Sequence of chain 1.B:
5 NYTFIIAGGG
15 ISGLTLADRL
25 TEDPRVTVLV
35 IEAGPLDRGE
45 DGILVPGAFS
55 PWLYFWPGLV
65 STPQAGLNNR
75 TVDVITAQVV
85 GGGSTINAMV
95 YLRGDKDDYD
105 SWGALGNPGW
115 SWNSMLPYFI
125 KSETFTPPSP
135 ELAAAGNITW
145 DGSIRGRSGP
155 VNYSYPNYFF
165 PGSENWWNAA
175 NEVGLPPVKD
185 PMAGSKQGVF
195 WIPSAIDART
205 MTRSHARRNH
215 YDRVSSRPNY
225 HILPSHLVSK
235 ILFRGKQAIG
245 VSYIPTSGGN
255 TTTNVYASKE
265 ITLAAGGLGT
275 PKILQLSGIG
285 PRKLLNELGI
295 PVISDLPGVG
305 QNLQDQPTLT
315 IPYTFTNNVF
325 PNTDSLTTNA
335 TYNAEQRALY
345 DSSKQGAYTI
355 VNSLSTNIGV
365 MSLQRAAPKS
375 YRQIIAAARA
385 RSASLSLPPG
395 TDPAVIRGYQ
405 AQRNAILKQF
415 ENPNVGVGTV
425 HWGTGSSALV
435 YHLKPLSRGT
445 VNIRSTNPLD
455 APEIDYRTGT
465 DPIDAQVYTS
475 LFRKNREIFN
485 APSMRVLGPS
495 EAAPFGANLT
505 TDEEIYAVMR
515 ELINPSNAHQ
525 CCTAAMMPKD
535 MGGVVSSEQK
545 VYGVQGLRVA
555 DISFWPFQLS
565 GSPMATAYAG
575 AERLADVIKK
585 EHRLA

A protein and the small-molecule ligand that binds it are described below.
Small molecule (SMILES): Cn1cccc1CNCCc1c[nH]c2ccccc12

Binding-site contacts:
Ligand atom C contacts residue FDA1 of chain 1.O at 3.3 Å.
Ligand atom N2 contacts residue PRO55 of chain 1.B at 3.9 Å.
Ligand atom C12 contacts residue FDA1 of chain 1.O at 4.1 Å.
Ligand atom C contacts residue HIS523 of chain 1.B at 3.8 Å.
Ligand atom C2 contacts residue VAL94 of chain 1.B at 4.0 Å (hydrophobic).
Ligand atom C1 contacts residue FMT1 of chain 1.T at 3.8 Å.
Ligand atom C7 contacts residue ASN521 of chain 1.B at 4.0 Å.
Ligand atom N1 contacts residue ASN521 of chain 1.B at 3.2 Å (h-bond).
Ligand atom C5 contacts residue ALA92 of chain 1.B at 3.5 Å (hydrophobic).
Ligand atom C14 contacts residue ILE79 of chain 1.B at 3.4 Å (hydrophobic).
Ligand atom C5 contacts residue FDA1 of chain 1.O at 3.8 Å.
Ligand atom C1 contacts residue ILE362 of chain 1.B at 4.1 Å (hydrophobic).
Ligand atom N1 contacts residue TYR435 of chain 1.B at 2.9 Å (h-bond).
Ligand atom N contacts residue TYR435 of chain 1.B at 3.7 Å.
Ligand atom C10 contacts residue FDA1 of chain 1.O at 4.0 Å.
Ligand atom C4 contacts residue VAL94 of chain 1.B at 3.9 Å (hydrophobic).
Ligand atom C6 contacts residue TYR435 of chain 1.B at 3.3 Å (hydrophobic).
Ligand atom C2 contacts residue TYR435 of chain 1.B at 3.5 Å (hydrophobic).
Ligand atom C6 contacts residue ASN521 of chain 1.B at 3.3 Å.
Ligand atom C4 contacts residue TYR435 of chain 1.B at 3.6 Å (hydrophobic).
Ligand atom C1 contacts residue VAL94 of chain 1.B at 3.7 Å (hydrophobic).
Ligand atom C13 contacts residue ILE79 of chain 1.B at 3.8 Å (hydrophobic).
Ligand atom C8 contacts residue FDA1 of chain 1.O at 4.0 Å.
Ligand atom C3 contacts residue VAL94 of chain 1.B at 4.0 Å (hydrophobic).
Ligand atom C contacts residue VAL94 of chain 1.B at 4.1 Å (hydrophobic).
Ligand atom C7 contacts residue ALA92 of chain 1.B at 4.0 Å (hydrophobic).
Ligand atom C3 contacts residue TYR435 of chain 1.B at 3.5 Å (hydrophobic).
Ligand atom N contacts residue FDA1 of chain 1.O at 3.9 Å.
Ligand atom C11 contacts residue FDA1 of chain 1.O at 4.0 Å.
Ligand atom C13 contacts residue ALA522 of chain 1.B at 4.1 Å (hydrophobic).
Ligand atom C12 contacts residue ASN521 of chain 1.B at 3.7 Å.
Ligand atom C1 contacts residue TYR435 of chain 1.B at 3.6 Å (hydrophobic).
Ligand atom C9 contacts residue PHE53 of chain 1.B at 3.7 Å (hydrophobic).
Ligand atom N contacts residue VAL94 of chain 1.B at 3.8 Å.
Ligand atom C2 contacts residue ILE362 of chain 1.B at 3.5 Å (hydrophobic).
Ligand atom C7 contacts residue FDA1 of chain 1.O at 3.8 Å.
Ligand atom C15 contacts residue PHE59 of chain 1.B at 3.9 Å (hydrophobic).
Ligand atom C5 contacts residue TYR435 of chain 1.B at 3.7 Å (hydrophobic).
Ligand atom C4 contacts residue FDA1 of chain 1.O at 4.1 Å.
Ligand atom C contacts residue SER566 of chain 1.B at 3.8 Å.